Binding-site contacts:
Ligand atom N1 contacts residue ASP116 of chain 1.A at 2.8 Å (salt-bridge).
Ligand atom C3 contacts residue SER15 of chain 1.A at 3.6 Å.
Ligand atom C3 contacts residue ASP116 of chain 1.A at 3.7 Å.
Ligand atom N2 contacts residue SER33 of chain 1.A at 3.0 Å (h-bond).
Ligand atom C4 contacts residue BTN1 of chain 1.C at 0.0 Å.
Ligand atom O3 contacts residue SER15 of chain 1.A at 2.7 Å (h-bond).
Ligand atom S1 contacts residue BTN1 of chain 1.C at 1.4 Å (h-bond).
Ligand atom C2 contacts residue BTN1 of chain 1.C at 0.0 Å.
Ligand atom O3 contacts residue ASN11 of chain 1.A at 3.0 Å (h-bond).
Ligand atom C6 contacts residue BTN1 of chain 1.C at 0.0 Å.
Ligand atom C3 contacts residue LEU13 of chain 1.A at 3.6 Å (hydrophobic).
Ligand atom O12 contacts residue BTN1 of chain 1.C at 0.0 Å (h-bond).
Ligand atom N2 contacts residue BTN1 of chain 1.C at 0.0 Å (h-bond).
Ligand atom C6 contacts residue TRP96 of chain 1.A at 3.4 Å (hydrophobic).
Ligand atom S1 contacts residue LEU98 of chain 1.A at 3.6 Å.
Ligand atom C5 contacts residue BTN1 of chain 1.C at 0.0 Å.
Ligand atom C10 contacts residue BTN1 of chain 1.C at 0.0 Å.
Ligand atom C8 contacts residue TRP67 of chain 1.A at 3.7 Å (hydrophobic).
Ligand atom N1 contacts residue LEU13 of chain 1.A at 3.7 Å.
Ligand atom C3 contacts residue TYR31 of chain 1.A at 3.5 Å (hydrophobic).
Ligand atom C9 contacts residue BTN1 of chain 1.C at 0.0 Å.
Ligand atom C11 contacts residue BTN1 of chain 1.C at 0.0 Å.
Ligand atom O12 contacts residue SER76 of chain 1.A at 2.8 Å (h-bond).
Ligand atom S1 contacts residue THR78 of chain 1.A at 3.4 Å (h-bond).
Ligand atom C10 contacts residue TRP67 of chain 1.A at 3.5 Å (hydrophobic).
Ligand atom O11 contacts residue BTN1 of chain 1.C at 0.0 Å (h-bond).
Ligand atom C3 contacts residue BTN1 of chain 1.C at 0.0 Å.
Ligand atom C9 contacts residue TRP67 of chain 1.A at 3.8 Å (hydrophobic).
Ligand atom O3 contacts residue TYR31 of chain 1.A at 2.7 Å (h-bond).
Ligand atom C11 contacts residue ASN37 of chain 1.A at 3.6 Å.
Ligand atom C7 contacts residue SER33 of chain 1.A at 3.5 Å.
Ligand atom N2 contacts residue VAL35 of chain 1.A at 3.6 Å.
Ligand atom C7 contacts residue BTN1 of chain 1.C at 0.0 Å.
Ligand atom O11 contacts residue GLY36 of chain 1.A at 3.6 Å.
Ligand atom O3 contacts residue BTN1 of chain 1.C at 0.0 Å (h-bond).
Ligand atom C4 contacts residue VAL35 of chain 1.A at 3.7 Å (hydrophobic).
Ligand atom C8 contacts residue BTN1 of chain 1.C at 0.0 Å.
Ligand atom C10 contacts residue ASN37 of chain 1.A at 3.7 Å.
Ligand atom N1 contacts residue BTN1 of chain 1.C at 0.0 Å (h-bond).
Ligand atom O11 contacts residue ASN37 of chain 1.A at 2.8 Å (h-bond).

A small-molecule ligand and the protein it binds are described below.
Small molecule (SMILES): O=C(O)CCCC[C@H]1SC[C@@H]2NC(=O)N[C@@H]21

Sequence of chain 2.B:
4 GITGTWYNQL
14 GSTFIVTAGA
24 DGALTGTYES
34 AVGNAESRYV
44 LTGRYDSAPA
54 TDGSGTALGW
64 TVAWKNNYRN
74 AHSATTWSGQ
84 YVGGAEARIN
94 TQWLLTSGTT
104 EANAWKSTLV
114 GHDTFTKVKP

Sequence of chain 1.A:
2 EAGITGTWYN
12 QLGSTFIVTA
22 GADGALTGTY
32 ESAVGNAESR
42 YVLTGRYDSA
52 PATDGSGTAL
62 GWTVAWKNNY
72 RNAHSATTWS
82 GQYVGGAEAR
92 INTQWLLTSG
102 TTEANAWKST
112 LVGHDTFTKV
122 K